Binding-site contacts:
Ligand atom C5 contacts residue ASN346 of chain 1.A at 3.4 Å.
Ligand atom N2 contacts residue ASN346 of chain 1.A at 3.4 Å (h-bond).
Ligand atom C1 contacts residue ASN346 of chain 1.A at 1.5 Å.
Ligand atom C7 contacts residue SER344 of chain 1.A at 4.4 Å.
Ligand atom C3 contacts residue ASN346 of chain 1.A at 4.0 Å.
Ligand atom C6 contacts residue ASN346 of chain 1.A at 4.3 Å.
Ligand atom C4 contacts residue ASN346 of chain 1.A at 4.2 Å.
Ligand atom O6 contacts residue MET351 of chain 1.A at 3.9 Å.
Ligand atom O7 contacts residue SER344 of chain 1.A at 3.7 Å.
Ligand atom C7 contacts residue ASN346 of chain 1.A at 4.1 Å.
Ligand atom C2 contacts residue ASN346 of chain 1.A at 2.9 Å.
Ligand atom O6 contacts residue ASN346 of chain 1.A at 4.2 Å.
Ligand atom O5 contacts residue ASN346 of chain 1.A at 2.3 Å (h-bond).
Ligand atom O7 contacts residue ASN346 of chain 1.A at 4.4 Å.

The small molecule below binds the protein below.
Small molecule (SMILES): CC(=O)N[C@@H]1[C@@H](O)[C@H](O)[C@@H](CO)O[C@H]1O

Sequence of chain 1.A:
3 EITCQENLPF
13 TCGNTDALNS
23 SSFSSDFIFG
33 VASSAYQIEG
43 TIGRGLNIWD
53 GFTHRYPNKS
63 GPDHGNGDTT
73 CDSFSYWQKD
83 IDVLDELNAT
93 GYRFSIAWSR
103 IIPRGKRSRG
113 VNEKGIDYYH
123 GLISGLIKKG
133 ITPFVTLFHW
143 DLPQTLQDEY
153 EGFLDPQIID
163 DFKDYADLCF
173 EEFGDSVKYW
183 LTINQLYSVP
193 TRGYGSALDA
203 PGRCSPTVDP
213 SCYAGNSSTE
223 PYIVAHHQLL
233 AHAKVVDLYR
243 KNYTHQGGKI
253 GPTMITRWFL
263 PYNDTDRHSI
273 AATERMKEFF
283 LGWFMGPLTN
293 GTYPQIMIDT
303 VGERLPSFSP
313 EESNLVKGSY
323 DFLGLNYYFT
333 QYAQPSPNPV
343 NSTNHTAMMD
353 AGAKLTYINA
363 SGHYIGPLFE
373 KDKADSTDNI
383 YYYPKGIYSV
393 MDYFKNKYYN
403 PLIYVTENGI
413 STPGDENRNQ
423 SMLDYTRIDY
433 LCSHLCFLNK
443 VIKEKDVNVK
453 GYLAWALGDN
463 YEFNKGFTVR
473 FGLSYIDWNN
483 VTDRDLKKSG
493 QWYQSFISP